Sequence of chain 1.D:
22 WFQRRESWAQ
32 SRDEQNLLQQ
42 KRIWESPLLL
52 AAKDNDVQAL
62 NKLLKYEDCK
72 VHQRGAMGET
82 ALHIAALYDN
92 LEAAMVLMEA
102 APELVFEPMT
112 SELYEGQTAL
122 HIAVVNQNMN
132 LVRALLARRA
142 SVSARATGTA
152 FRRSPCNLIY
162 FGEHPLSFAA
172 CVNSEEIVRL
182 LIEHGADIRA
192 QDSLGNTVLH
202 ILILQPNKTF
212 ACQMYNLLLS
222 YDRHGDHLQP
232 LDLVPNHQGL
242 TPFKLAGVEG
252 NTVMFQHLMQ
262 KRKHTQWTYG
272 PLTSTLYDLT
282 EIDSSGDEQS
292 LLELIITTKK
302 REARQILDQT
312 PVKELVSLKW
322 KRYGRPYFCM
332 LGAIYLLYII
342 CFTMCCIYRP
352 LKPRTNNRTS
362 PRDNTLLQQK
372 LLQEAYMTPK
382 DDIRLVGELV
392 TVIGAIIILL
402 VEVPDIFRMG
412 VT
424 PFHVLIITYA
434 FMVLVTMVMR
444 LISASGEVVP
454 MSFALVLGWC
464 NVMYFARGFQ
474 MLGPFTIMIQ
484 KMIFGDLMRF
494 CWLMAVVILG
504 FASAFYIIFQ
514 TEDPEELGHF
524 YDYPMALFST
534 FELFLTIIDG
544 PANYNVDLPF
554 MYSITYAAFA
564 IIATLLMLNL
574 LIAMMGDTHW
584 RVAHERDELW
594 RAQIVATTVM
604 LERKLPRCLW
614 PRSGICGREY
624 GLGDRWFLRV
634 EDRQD

Sequence of chain 1.A:
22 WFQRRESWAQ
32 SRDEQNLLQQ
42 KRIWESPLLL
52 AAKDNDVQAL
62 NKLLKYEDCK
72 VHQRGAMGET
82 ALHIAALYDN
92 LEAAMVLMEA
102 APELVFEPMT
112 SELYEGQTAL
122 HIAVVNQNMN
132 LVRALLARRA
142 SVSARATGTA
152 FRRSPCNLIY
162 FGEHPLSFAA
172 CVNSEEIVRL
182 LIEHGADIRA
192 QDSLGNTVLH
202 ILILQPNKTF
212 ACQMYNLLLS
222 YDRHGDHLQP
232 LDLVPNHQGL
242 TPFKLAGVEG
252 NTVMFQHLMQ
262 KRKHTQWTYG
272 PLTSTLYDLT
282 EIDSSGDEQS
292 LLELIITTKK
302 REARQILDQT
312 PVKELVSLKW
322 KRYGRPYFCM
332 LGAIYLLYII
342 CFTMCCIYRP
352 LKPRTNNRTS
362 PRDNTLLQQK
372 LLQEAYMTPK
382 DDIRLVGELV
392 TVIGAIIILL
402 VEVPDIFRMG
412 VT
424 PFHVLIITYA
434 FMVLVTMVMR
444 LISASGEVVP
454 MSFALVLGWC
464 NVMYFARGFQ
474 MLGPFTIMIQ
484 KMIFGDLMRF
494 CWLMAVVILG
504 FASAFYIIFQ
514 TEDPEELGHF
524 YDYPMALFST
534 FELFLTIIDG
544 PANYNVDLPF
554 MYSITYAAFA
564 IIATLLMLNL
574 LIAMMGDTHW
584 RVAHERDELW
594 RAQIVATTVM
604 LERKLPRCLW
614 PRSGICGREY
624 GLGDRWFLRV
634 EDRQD

Binding-site contacts:
Ligand atom C08 contacts residue LEU428 of chain 1.D at 4.2 Å (hydrophobic).
Ligand atom C07 contacts residue LEU428 of chain 1.D at 4.1 Å (hydrophobic).
Ligand atom C01 contacts residue MET466 of chain 1.D at 3.7 Å (hydrophobic).
Ligand atom C17 contacts residue PHE456 of chain 1.D at 4.0 Å (hydrophobic).
Ligand atom C01 contacts residue THR479 of chain 1.D at 3.8 Å.
Ligand atom C12 contacts residue ALA561 of chain 1.A at 4.1 Å (hydrophobic).
Ligand atom C18 contacts residue ILE557 of chain 1.A at 3.6 Å (hydrophobic).
Ligand atom C05 contacts residue ILE486 of chain 1.D at 3.9 Å (hydrophobic).
Ligand atom C14 contacts residue ALA561 of chain 1.A at 4.3 Å (hydrophobic).
Ligand atom C03 contacts residue ILE482 of chain 1.D at 4.3 Å (hydrophobic).
Ligand atom C22 contacts residue PHE425 of chain 1.D at 4.0 Å (hydrophobic).
Ligand atom C04 contacts residue ILE486 of chain 1.D at 3.9 Å (hydrophobic).
Ligand atom C07 contacts residue CYS463 of chain 1.D at 4.2 Å (hydrophobic).
Ligand atom C16 contacts residue VAL459 of chain 1.D at 3.5 Å (hydrophobic).
Ligand atom C21 contacts residue PRO424 of chain 1.D at 3.6 Å (hydrophobic).
Ligand atom C15 contacts residue PHE456 of chain 1.D at 4.2 Å (hydrophobic).
Ligand atom C18 contacts residue MET554 of chain 1.A at 3.8 Å (hydrophobic).
Ligand atom N03 contacts residue ILE557 of chain 1.A at 3.4 Å.
Ligand atom C14 contacts residue VAL459 of chain 1.D at 4.0 Å (hydrophobic).
Ligand atom C19 contacts residue PHE456 of chain 1.D at 3.7 Å (hydrophobic).
Ligand atom C18 contacts residue THR558 of chain 1.A at 3.9 Å.
Ligand atom C02 contacts residue ILE482 of chain 1.D at 4.2 Å (hydrophobic).
Ligand atom C01 contacts residue ILE482 of chain 1.D at 3.8 Å (hydrophobic).
Ligand atom C15 contacts residue ALA561 of chain 1.A at 3.9 Å (hydrophobic).
Ligand atom C01 contacts residue PHE425 of chain 1.D at 3.7 Å (hydrophobic).
Ligand atom N03 contacts residue PHE456 of chain 1.D at 3.4 Å.
Ligand atom C17 contacts residue VAL459 of chain 1.D at 4.1 Å (hydrophobic).
Ligand atom C16 contacts residue PHE456 of chain 1.D at 4.2 Å (hydrophobic).
Ligand atom C03 contacts residue ILE486 of chain 1.D at 4.1 Å (hydrophobic).
Ligand atom N02 contacts residue ALA561 of chain 1.A at 4.2 Å.
Ligand atom C14 contacts residue PHE504 of chain 1.A at 4.0 Å (hydrophobic).
Ligand atom C19 contacts residue ALA561 of chain 1.A at 4.0 Å (hydrophobic).
Ligand atom C16 contacts residue ALA561 of chain 1.A at 4.2 Å (hydrophobic).
Ligand atom C02 contacts residue PHE425 of chain 1.D at 4.0 Å (hydrophobic).
Ligand atom C13 contacts residue ILE565 of chain 1.A at 4.0 Å (hydrophobic).
Ligand atom C06 contacts residue LEU428 of chain 1.D at 4.2 Å (hydrophobic).
Ligand atom C17 contacts residue MET554 of chain 1.A at 4.3 Å (hydrophobic).
Ligand atom C17 contacts residue THR558 of chain 1.A at 3.7 Å.
Ligand atom C22 contacts residue PRO424 of chain 1.D at 4.3 Å (hydrophobic).
Ligand atom C18 contacts residue PHE456 of chain 1.D at 3.5 Å (hydrophobic).

The small molecule below binds the protein below.
Small molecule (SMILES): Cc1cccc(C2CCC(N3CCN(c4cccnc4)CC3)CC2)c1